This protein binds this small molecule.
Small molecule (SMILES): Cc1cn([C@H]2C[C@H](O[P](=O)(O)OC[C@H]3O[C@@H](n4ccc(N)nc4=O)C[C@@H]3O[P](=O)(O)OC[C@@H]3CC[C@H](n4cnc5c(=O)[nH]c(N)nc54)O3)[C@@H](CO[P](=O)(O)O[C@H]3C[C@H](n4ccc(N)nc4=O)O[C@@H]3CO[P](=O)(O)O[C@H]3C[C@H](n4cnc5c(N)ncnc54)O[C@@H]3CO[P](=O)(O)O[C@H]3C[C@H](n4cnc5c(=O)nc(N)[nH]c54)O[C@@H]3CO[P](=O)(O)O[C@H]3C[C@H](n4cc(C)c(=O)[nH]c4=O)O[C@@H]3CO[P](=O)(O)O[C@H]3C[C@H](n4ccc(N)nc4=O)O[C@@H]3CO[P](=O)(O)O[C@H]3C[C@H](n4ccc(N)nc4=O)O[C@@H]3CO)O2)c(=O)[nH]c1=O

Sequence of chain 1.E:
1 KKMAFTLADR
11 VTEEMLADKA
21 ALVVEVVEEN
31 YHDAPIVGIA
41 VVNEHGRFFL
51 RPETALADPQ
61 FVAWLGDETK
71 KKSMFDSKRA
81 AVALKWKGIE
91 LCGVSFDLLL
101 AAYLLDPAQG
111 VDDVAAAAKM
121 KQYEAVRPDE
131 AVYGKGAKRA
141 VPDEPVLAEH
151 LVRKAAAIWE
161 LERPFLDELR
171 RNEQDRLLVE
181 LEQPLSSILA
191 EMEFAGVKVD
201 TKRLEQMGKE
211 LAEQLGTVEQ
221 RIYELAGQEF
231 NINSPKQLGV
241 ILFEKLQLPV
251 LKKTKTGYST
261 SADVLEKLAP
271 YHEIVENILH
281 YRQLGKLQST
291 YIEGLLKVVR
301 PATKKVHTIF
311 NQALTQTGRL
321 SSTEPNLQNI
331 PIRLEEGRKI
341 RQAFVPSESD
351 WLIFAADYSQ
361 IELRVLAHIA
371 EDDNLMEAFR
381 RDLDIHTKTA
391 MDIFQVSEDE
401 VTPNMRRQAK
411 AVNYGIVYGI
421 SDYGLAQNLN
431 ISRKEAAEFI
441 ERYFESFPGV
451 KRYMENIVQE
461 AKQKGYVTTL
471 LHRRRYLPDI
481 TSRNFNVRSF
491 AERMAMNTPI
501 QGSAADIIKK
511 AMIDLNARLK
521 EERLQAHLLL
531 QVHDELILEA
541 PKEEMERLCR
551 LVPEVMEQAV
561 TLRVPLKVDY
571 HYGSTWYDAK

Binding-site contacts:
Ligand atom N7 contacts residue ARG333 of chain 1.E at 3.0 Å (salt-bridge).
Ligand atom OP1 contacts residue SER261 of chain 1.E at 3.5 Å (h-bond).
Ligand atom N2 contacts residue DCT1 of chain 1.I at 3.5 Å (h-bond).
Ligand atom OP1 contacts residue PRO331 of chain 1.E at 3.4 Å.
Ligand atom OP1 contacts residue ARG333 of chain 1.E at 2.9 Å (salt-bridge).
Ligand atom OP1 contacts residue THR260 of chain 1.E at 2.6 Å (h-bond).
Ligand atom C5' contacts residue GLU535 of chain 1.E at 3.5 Å.
Ligand atom OP1 contacts residue THR256 of chain 1.E at 2.6 Å (h-bond).
Ligand atom C2 contacts residue ARG319 of chain 1.E at 3.5 Å.
Ligand atom N3 contacts residue ARG319 of chain 1.E at 2.9 Å (salt-bridge).
Ligand atom C5' contacts residue THR256 of chain 1.E at 3.5 Å.
Ligand atom N1 contacts residue DCT1 of chain 1.I at 3.4 Å.
Ligand atom OP1 contacts residue ILE332 of chain 1.E at 2.7 Å (h-bond).
Ligand atom OP2 contacts residue ARG333 of chain 1.E at 3.0 Å (salt-bridge).
Ligand atom O4' contacts residue HIS533 of chain 1.E at 3.3 Å.
Ligand atom OP1 contacts residue THR254 of chain 1.E at 2.8 Å (h-bond).
Ligand atom O2 contacts residue LYS286 of chain 1.E at 3.5 Å.
Ligand atom OP1 contacts residue LYS255 of chain 1.E at 3.5 Å.
Ligand atom N2 contacts residue GLN501 of chain 1.E at 3.3 Å (h-bond).
Ligand atom O4' contacts residue ASN329 of chain 1.E at 3.1 Å.
Ligand atom OP1 contacts residue LYS255 of chain 1.E at 3.0 Å (salt-bridge).
Ligand atom C5' contacts residue ARG282 of chain 1.E at 3.2 Å.
Ligand atom C5' contacts residue THR260 of chain 1.E at 3.3 Å.
Ligand atom O3' contacts residue THR256 of chain 1.E at 3.3 Å.
Ligand atom C1' contacts residue HIS533 of chain 1.E at 3.4 Å.
Ligand atom O2 contacts residue ASN329 of chain 1.E at 3.2 Å (h-bond).
Ligand atom O4' contacts residue TYR291 of chain 1.E at 3.5 Å (h-bond).
Ligand atom N2 contacts residue ARG319 of chain 1.E at 3.3 Å (salt-bridge).
Ligand atom C6 contacts residue DCT1 of chain 1.I at 3.5 Å.
Ligand atom OP2 contacts residue ALA262 of chain 1.E at 3.3 Å (h-bond).
Ligand atom OP2 contacts residue ARG333 of chain 1.E at 3.3 Å.
Ligand atom C3' contacts residue DCT1 of chain 1.I at 3.1 Å.
Ligand atom C1' contacts residue TYR291 of chain 1.E at 3.4 Å (hydrophobic).
Ligand atom C2' contacts residue DCT1 of chain 1.I at 3.2 Å.
Ligand atom C5' contacts residue ILE330 of chain 1.E at 3.1 Å (hydrophobic).
Ligand atom O3' contacts residue ARG282 of chain 1.E at 2.9 Å (salt-bridge).
Ligand atom OP1 contacts residue ARG282 of chain 1.E at 3.1 Å.
Ligand atom C8 contacts residue ARG333 of chain 1.E at 3.5 Å.
Ligand atom P contacts residue ARG282 of chain 1.E at 3.5 Å.
Ligand atom O6 contacts residue DCT1 of chain 1.I at 3.5 Å.